Sequence of chain 1.A:
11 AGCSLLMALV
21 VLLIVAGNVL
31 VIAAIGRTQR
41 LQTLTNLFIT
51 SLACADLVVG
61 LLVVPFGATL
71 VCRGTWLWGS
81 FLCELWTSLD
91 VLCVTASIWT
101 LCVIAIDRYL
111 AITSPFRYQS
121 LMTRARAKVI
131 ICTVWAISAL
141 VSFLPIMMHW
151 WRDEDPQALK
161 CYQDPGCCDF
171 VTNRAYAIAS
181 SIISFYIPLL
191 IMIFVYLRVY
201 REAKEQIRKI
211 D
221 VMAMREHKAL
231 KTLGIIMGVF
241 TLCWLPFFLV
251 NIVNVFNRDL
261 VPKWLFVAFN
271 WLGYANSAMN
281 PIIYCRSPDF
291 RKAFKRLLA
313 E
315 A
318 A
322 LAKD

The small molecule below binds the protein below.
Small molecule (SMILES): COc1ccc(C[C@@H](C)NC[C@H](O)c2ccc(O)c(NC=O)c2)cc1

Binding-site contacts:
Ligand atom C11 contacts residue ASN270 of chain 1.A at 3.1 Å.
Ligand atom N2 contacts residue SER180 of chain 1.A at 3.8 Å.
Ligand atom C6 contacts residue PHE170 of chain 1.A at 3.6 Å (hydrophobic).
Ligand atom O4 contacts residue VAL94 of chain 1.A at 3.6 Å.
Ligand atom C2 contacts residue ASN270 of chain 1.A at 3.2 Å.
Ligand atom O4 contacts residue ASP90 of chain 1.A at 2.8 Å (salt-bridge).
Ligand atom O2 contacts residue SER184 of chain 1.A at 3.2 Å (h-bond).
Ligand atom O3 contacts residue PHE170 of chain 1.A at 3.4 Å.
Ligand atom C14 contacts residue PHE247 of chain 1.A at 3.6 Å (hydrophobic).
Ligand atom C17 contacts residue VAL94 of chain 1.A at 3.5 Å (hydrophobic).
Ligand atom N1 contacts residue ASP90 of chain 1.A at 2.8 Å (salt-bridge).
Ligand atom C3 contacts residue ASN270 of chain 1.A at 3.4 Å.
Ligand atom C8 contacts residue PHE266 of chain 1.A at 3.6 Å (hydrophobic).
Ligand atom N1 contacts residue TYR274 of chain 1.A at 3.1 Å (h-bond).
Ligand atom C11 contacts residue ASP90 of chain 1.A at 3.6 Å.
Ligand atom C1 contacts residue PHE170 of chain 1.A at 3.7 Å (hydrophobic).
Ligand atom O3 contacts residue ASN251 of chain 1.A at 3.2 Å (h-bond).
Ligand atom O1 contacts residue VAL267 of chain 1.A at 3.7 Å.
Ligand atom C12 contacts residue PHE247 of chain 1.A at 3.5 Å (hydrophobic).
Ligand atom C18 contacts residue VAL94 of chain 1.A at 3.4 Å (hydrophobic).
Ligand atom C12 contacts residue ASN270 of chain 1.A at 3.5 Å.
Ligand atom N1 contacts residue ASN270 of chain 1.A at 2.6 Å (h-bond).
Ligand atom O3 contacts residue SER180 of chain 1.A at 3.0 Å (h-bond).
Ligand atom C8 contacts residue VAL267 of chain 1.A at 3.4 Å (hydrophobic).
Ligand atom C19 contacts residue ASN251 of chain 1.A at 3.2 Å.
Ligand atom O2 contacts residue PHE248 of chain 1.A at 3.7 Å.
Ligand atom C14 contacts residue PHE170 of chain 1.A at 3.7 Å (hydrophobic).
Ligand atom C7 contacts residue VAL267 of chain 1.A at 3.6 Å (hydrophobic).
Ligand atom C19 contacts residue PHE170 of chain 1.A at 3.3 Å (hydrophobic).
Ligand atom C17 contacts residue PHE248 of chain 1.A at 3.6 Å (hydrophobic).
Ligand atom C2 contacts residue ASP90 of chain 1.A at 3.5 Å.
Ligand atom O1 contacts residue ASP169 of chain 1.A at 3.4 Å (salt-bridge).
Ligand atom C6 contacts residue ASP169 of chain 1.A at 3.8 Å.
Ligand atom C13 contacts residue PHE247 of chain 1.A at 3.5 Å (hydrophobic).
Ligand atom C10 contacts residue ASP169 of chain 1.A at 3.6 Å.
Ligand atom C19 contacts residue SER180 of chain 1.A at 3.6 Å.
Ligand atom C1 contacts residue ASP90 of chain 1.A at 3.4 Å.
Ligand atom O4 contacts residue TYR274 of chain 1.A at 3.5 Å (h-bond).
Ligand atom N2 contacts residue PHE170 of chain 1.A at 3.2 Å.
Ligand atom C9 contacts residue ASN270 of chain 1.A at 3.6 Å.